This small molecule binds to this protein.
Small molecule (SMILES): CC(=O)N[C@@H]1[C@@H](O)[C@H](O)[C@@H](CO)O[C@H]1O

Sequence of chain 51.F:
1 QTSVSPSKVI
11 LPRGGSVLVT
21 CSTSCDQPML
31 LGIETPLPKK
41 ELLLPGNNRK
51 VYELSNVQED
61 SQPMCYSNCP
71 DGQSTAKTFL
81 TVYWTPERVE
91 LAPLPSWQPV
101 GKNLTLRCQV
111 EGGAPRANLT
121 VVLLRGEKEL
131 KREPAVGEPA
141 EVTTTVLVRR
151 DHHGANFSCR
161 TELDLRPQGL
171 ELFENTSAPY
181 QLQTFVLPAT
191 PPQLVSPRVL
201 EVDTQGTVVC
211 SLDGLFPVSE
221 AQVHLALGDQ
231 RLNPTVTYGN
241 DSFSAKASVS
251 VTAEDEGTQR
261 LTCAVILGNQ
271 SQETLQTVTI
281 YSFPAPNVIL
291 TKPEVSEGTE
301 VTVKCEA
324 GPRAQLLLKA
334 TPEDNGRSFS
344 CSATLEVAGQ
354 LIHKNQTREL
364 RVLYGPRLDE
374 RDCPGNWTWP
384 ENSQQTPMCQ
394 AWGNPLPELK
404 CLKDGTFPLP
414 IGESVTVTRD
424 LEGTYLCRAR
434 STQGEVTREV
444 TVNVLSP

Binding-site contacts:
Ligand atom C5 contacts residue ASN118 of chain 51.F at 3.2 Å.
Ligand atom C1 contacts residue PRO167 of chain 51.F at 4.4 Å (hydrophobic).
Ligand atom O7 contacts residue ALA117 of chain 51.F at 4.5 Å.
Ligand atom O6 contacts residue ALA117 of chain 51.F at 2.3 Å.
Ligand atom C4 contacts residue ASN118 of chain 51.F at 3.8 Å.
Ligand atom C1 contacts residue ASN118 of chain 51.F at 1.6 Å.
Ligand atom C4 contacts residue ALA117 of chain 51.F at 4.2 Å (hydrophobic).
Ligand atom O5 contacts residue ALA117 of chain 51.F at 3.5 Å (h-bond).
Ligand atom N2 contacts residue PRO167 of chain 51.F at 4.0 Å.
Ligand atom C6 contacts residue ASN118 of chain 51.F at 4.0 Å.
Ligand atom C5 contacts residue GLN168 of chain 51.F at 4.5 Å.
Ligand atom C1 contacts residue ALA117 of chain 51.F at 3.9 Å (hydrophobic).
Ligand atom C5 contacts residue ALA117 of chain 51.F at 4.2 Å (hydrophobic).
Ligand atom C3 contacts residue ASN118 of chain 51.F at 3.8 Å.
Ligand atom O5 contacts residue ASN118 of chain 51.F at 1.8 Å (h-bond).
Ligand atom C8 contacts residue ASP164 of chain 51.F at 4.5 Å.
Ligand atom C2 contacts residue ALA117 of chain 51.F at 4.0 Å (hydrophobic).
Ligand atom N2 contacts residue ASN118 of chain 51.F at 3.6 Å.
Ligand atom C8 contacts residue PRO167 of chain 51.F at 3.7 Å (hydrophobic).
Ligand atom C1 contacts residue GLN168 of chain 51.F at 4.0 Å.
Ligand atom O7 contacts residue ASN118 of chain 51.F at 3.5 Å (h-bond).
Ligand atom O6 contacts residue ASN118 of chain 51.F at 4.0 Å.
Ligand atom C7 contacts residue ASN118 of chain 51.F at 3.9 Å.
Ligand atom C7 contacts residue PRO167 of chain 51.F at 3.9 Å (hydrophobic).
Ligand atom O5 contacts residue GLN168 of chain 51.F at 4.0 Å.
Ligand atom C2 contacts residue ASN118 of chain 51.F at 2.7 Å.
Ligand atom C6 contacts residue ALA117 of chain 51.F at 3.6 Å (hydrophobic).